Binding-site contacts:
Ligand atom C contacts residue GLU69 of chain 1.B at 3.9 Å.
Ligand atom CG2 contacts residue HIS84 of chain 1.B at 4.2 Å.
Ligand atom CA contacts residue TRP71 of chain 1.B at 4.4 Å (hydrophobic).
Ligand atom O contacts residue GLU69 of chain 1.B at 2.9 Å (salt-bridge).
Ligand atom C contacts residue LEU68 of chain 1.B at 3.9 Å (hydrophobic).
Ligand atom CA contacts residue GLU67 of chain 1.B at 4.1 Å.
Ligand atom CA contacts residue GLY70 of chain 1.B at 3.5 Å.
Ligand atom CB contacts residue GLY70 of chain 1.B at 3.7 Å.
Ligand atom C contacts residue HIS84 of chain 1.B at 3.9 Å.
Ligand atom O contacts residue HIS84 of chain 1.B at 3.0 Å (h-bond).
Ligand atom CA contacts residue GLU69 of chain 1.B at 3.9 Å.
Ligand atom C contacts residue GLU80 of chain 1.B at 3.9 Å.
Ligand atom N contacts residue GLU80 of chain 1.B at 2.8 Å (salt-bridge).
Ligand atom CB contacts residue GLU69 of chain 1.B at 4.3 Å.
Ligand atom CA contacts residue LEU68 of chain 1.B at 3.9 Å (hydrophobic).
Ligand atom N contacts residue GLU67 of chain 1.B at 4.0 Å.
Ligand atom CB contacts residue HIS84 of chain 1.B at 4.1 Å.
Ligand atom CA contacts residue HIS84 of chain 1.B at 4.1 Å.
Ligand atom O contacts residue LYS83 of chain 1.B at 4.0 Å.
Ligand atom CB contacts residue GLU69 of chain 1.B at 3.3 Å.
Ligand atom CA contacts residue ASP75 of chain 1.B at 3.4 Å.
Ligand atom CD contacts residue GLU55 of chain 1.B at 4.2 Å.
Ligand atom N contacts residue ASP75 of chain 1.B at 2.8 Å (salt-bridge).
Ligand atom CA contacts residue GLU69 of chain 1.B at 3.7 Å.
Ligand atom CB contacts residue ASP75 of chain 1.B at 3.5 Å.
Ligand atom N contacts residue HIS84 of chain 1.B at 4.0 Å.
Ligand atom NH2 contacts residue GLY70 of chain 1.B at 4.0 Å.
Ligand atom C contacts residue GLU69 of chain 1.B at 3.7 Å.
Ligand atom N contacts residue HIS84 of chain 1.B at 4.4 Å.
Ligand atom N contacts residue GLY70 of chain 1.B at 4.4 Å.
Ligand atom CG contacts residue GLU55 of chain 1.B at 4.0 Å.
Ligand atom CB contacts residue GLU80 of chain 1.B at 4.4 Å.
Ligand atom O contacts residue GLU67 of chain 1.B at 4.4 Å.
Ligand atom CD contacts residue GLU67 of chain 1.B at 4.0 Å.
Ligand atom O contacts residue LEU68 of chain 1.B at 3.4 Å.
Ligand atom O contacts residue GLU80 of chain 1.B at 3.3 Å (salt-bridge).
Ligand atom CA contacts residue GLU80 of chain 1.B at 3.8 Å.
Ligand atom N contacts residue LEU68 of chain 1.B at 3.9 Å.
Ligand atom N contacts residue GLU69 of chain 1.B at 2.9 Å (salt-bridge).
Ligand atom CB contacts residue TRP71 of chain 1.B at 3.5 Å (hydrophobic).

Sequence of chain 1.B:
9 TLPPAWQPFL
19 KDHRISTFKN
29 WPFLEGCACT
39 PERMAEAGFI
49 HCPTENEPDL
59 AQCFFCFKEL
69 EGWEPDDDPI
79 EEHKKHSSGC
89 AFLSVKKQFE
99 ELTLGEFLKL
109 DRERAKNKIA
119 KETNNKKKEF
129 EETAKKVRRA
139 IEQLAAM

The protein below binds the small molecule below.
Small molecule (SMILES): CCC[C@@H](C=O)NC(=O)[C@@H](NC(=O)[C@H](CCCN=C(N)N)NC(=O)[C@H](C)N)[C@@H](C)O